Binding-site contacts:
Ligand atom CE2 contacts residue LYS249 of chain 1.A at 4.2 Å.
Ligand atom CA contacts residue LYS293 of chain 1.A at 3.8 Å.
Ligand atom CE2 contacts residue MET252 of chain 1.A at 4.0 Å (hydrophobic).
Ligand atom N contacts residue LYS293 of chain 1.A at 3.5 Å (salt-bridge).
Ligand atom CH2 contacts residue LEU294 of chain 1.A at 3.4 Å (hydrophobic).
Ligand atom CH2 contacts residue PHE297 of chain 1.A at 3.8 Å (hydrophobic).
Ligand atom CB contacts residue MET252 of chain 1.A at 4.2 Å (hydrophobic).
Ligand atom NE1 contacts residue ASN253 of chain 1.A at 4.1 Å.
Ligand atom NE1 contacts residue MET252 of chain 1.A at 3.1 Å (h-bond).
Ligand atom CE1 contacts residue LYS249 of chain 1.A at 3.9 Å.
Ligand atom OE2 contacts residue ILE286 of chain 1.A at 3.7 Å.
Ligand atom CG contacts residue MET252 of chain 1.A at 3.8 Å (hydrophobic).
Ligand atom CZ2 contacts residue MET252 of chain 1.A at 4.0 Å (hydrophobic).
Ligand atom CA contacts residue ASN290 of chain 1.A at 3.6 Å.
Ligand atom CD1 contacts residue MET252 of chain 1.A at 4.0 Å (hydrophobic).
Ligand atom CZ3 contacts residue LEU294 of chain 1.A at 3.3 Å (hydrophobic).
Ligand atom CB contacts residue ASN290 of chain 1.A at 3.3 Å.
Ligand atom CE2 contacts residue MET252 of chain 1.A at 3.8 Å (hydrophobic).
Ligand atom N contacts residue ASN290 of chain 1.A at 2.8 Å (h-bond).
Ligand atom CB contacts residue ASN290 of chain 1.A at 3.3 Å.
Ligand atom CZ2 contacts residue PHE297 of chain 1.A at 4.1 Å (hydrophobic).
Ligand atom CZ contacts residue MET252 of chain 1.A at 3.5 Å (hydrophobic).
Ligand atom O contacts residue LYS293 of chain 1.A at 3.3 Å.
Ligand atom CZ3 contacts residue LYS293 of chain 1.A at 4.1 Å.
Ligand atom CD2 contacts residue ASN290 of chain 1.A at 3.9 Å.
Ligand atom CA contacts residue ASN290 of chain 1.A at 3.2 Å.
Ligand atom CE3 contacts residue ASN290 of chain 1.A at 3.2 Å.
Ligand atom CD2 contacts residue MET252 of chain 1.A at 3.5 Å (hydrophobic).
Ligand atom CZ3 contacts residue MET252 of chain 1.A at 4.2 Å (hydrophobic).
Ligand atom CD1 contacts residue ASN253 of chain 1.A at 3.6 Å.
Ligand atom C contacts residue LYS293 of chain 1.A at 3.8 Å.
Ligand atom CZ contacts residue ILE286 of chain 1.A at 3.9 Å (hydrophobic).
Ligand atom CE1 contacts residue ILE286 of chain 1.A at 3.3 Å (hydrophobic).
Ligand atom CG contacts residue ASN290 of chain 1.A at 4.0 Å.
Ligand atom C contacts residue ASN290 of chain 1.A at 3.8 Å.
Ligand atom OD2 contacts residue ASN253 of chain 1.A at 4.2 Å.
Ligand atom O contacts residue ASN290 of chain 1.A at 3.2 Å (h-bond).
Ligand atom CZ contacts residue LYS249 of chain 1.A at 3.7 Å.
Ligand atom C contacts residue ASN290 of chain 1.A at 3.5 Å.
Ligand atom CE3 contacts residue MET252 of chain 1.A at 3.6 Å (hydrophobic).

Sequence of chain 1.A:
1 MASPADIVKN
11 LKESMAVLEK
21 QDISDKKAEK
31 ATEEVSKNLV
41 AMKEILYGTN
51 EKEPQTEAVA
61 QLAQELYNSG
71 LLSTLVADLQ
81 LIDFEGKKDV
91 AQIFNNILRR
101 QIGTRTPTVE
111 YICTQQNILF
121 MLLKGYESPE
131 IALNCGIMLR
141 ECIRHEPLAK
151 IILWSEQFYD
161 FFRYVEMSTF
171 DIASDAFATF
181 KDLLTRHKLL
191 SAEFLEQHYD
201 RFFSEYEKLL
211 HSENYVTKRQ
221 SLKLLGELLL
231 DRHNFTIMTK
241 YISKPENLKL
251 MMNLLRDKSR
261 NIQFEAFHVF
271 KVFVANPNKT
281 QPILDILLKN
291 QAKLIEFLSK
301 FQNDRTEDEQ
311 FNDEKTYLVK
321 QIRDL

This protein binds this small molecule.
Small molecule (SMILES): C[C@H](NC(=O)[C@H](CC1=CN=C2C=CC=CC12)NC(=O)[C@@H](N)CC(=O)O)C(=O)N[C@@H](Cc1ccccc1)C(=O)N[C@H](C=O)CCC(=O)O